The protein below binds the small molecule below.
Small molecule (SMILES): CC(=O)N[C@H]1[C@H](O[C@H]2[C@H](O)[C@@H](NC(C)=O)CO[C@@H]2CO)O[C@H](CO)[C@@H](O)[C@@H]1O

Sequence of chain 1.B:
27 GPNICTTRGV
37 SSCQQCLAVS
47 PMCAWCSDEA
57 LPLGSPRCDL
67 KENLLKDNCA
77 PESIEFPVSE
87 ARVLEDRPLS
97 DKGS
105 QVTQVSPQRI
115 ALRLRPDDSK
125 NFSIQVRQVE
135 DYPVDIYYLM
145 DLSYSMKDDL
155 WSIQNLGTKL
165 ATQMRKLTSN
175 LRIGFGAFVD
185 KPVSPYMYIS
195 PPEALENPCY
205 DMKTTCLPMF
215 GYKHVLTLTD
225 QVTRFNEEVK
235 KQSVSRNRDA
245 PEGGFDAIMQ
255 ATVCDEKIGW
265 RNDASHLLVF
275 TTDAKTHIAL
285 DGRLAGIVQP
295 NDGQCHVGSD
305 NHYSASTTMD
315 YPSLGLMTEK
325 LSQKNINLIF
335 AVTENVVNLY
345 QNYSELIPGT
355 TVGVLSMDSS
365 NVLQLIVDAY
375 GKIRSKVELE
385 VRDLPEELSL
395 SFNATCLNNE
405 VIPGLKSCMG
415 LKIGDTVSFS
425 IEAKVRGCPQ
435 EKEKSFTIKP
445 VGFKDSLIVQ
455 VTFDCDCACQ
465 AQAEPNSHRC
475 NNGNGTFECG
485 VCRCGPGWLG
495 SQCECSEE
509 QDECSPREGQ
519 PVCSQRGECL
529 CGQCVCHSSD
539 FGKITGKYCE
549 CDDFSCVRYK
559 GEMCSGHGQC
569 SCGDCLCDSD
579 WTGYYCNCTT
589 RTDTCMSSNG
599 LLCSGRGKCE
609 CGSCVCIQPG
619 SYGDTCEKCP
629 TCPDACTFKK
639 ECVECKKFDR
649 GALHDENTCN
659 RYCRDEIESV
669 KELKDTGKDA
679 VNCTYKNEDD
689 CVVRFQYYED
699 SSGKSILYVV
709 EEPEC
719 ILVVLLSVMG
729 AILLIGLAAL

Binding-site contacts:
Ligand atom C8 contacts residue PHE126 of chain 1.B at 4.2 Å (hydrophobic).
Ligand atom C2 contacts residue ASN125 of chain 1.B at 2.4 Å.
Ligand atom O7 contacts residue ASN125 of chain 1.B at 3.7 Å.
Ligand atom O6 contacts residue LYS124 of chain 1.B at 3.8 Å.
Ligand atom C8 contacts residue LYS124 of chain 1.B at 3.7 Å.
Ligand atom C4 contacts residue ASN125 of chain 1.B at 4.1 Å.
Ligand atom O5 contacts residue ASN125 of chain 1.B at 2.3 Å (h-bond).
Ligand atom C5 contacts residue ASN125 of chain 1.B at 3.6 Å.
Ligand atom C1 contacts residue LYS124 of chain 1.B at 4.3 Å.
Ligand atom N2 contacts residue ASN125 of chain 1.B at 3.0 Å (h-bond).
Ligand atom C1 contacts residue ASN125 of chain 1.B at 1.4 Å.
Ligand atom C3 contacts residue ASN125 of chain 1.B at 3.8 Å.
Ligand atom C8 contacts residue ASN125 of chain 1.B at 3.6 Å.
Ligand atom C7 contacts residue ASN125 of chain 1.B at 3.3 Å.
Ligand atom C7 contacts residue LYS124 of chain 1.B at 3.7 Å.
Ligand atom O7 contacts residue LYS124 of chain 1.B at 3.3 Å (salt-bridge).